Sequence of chain 1.B:
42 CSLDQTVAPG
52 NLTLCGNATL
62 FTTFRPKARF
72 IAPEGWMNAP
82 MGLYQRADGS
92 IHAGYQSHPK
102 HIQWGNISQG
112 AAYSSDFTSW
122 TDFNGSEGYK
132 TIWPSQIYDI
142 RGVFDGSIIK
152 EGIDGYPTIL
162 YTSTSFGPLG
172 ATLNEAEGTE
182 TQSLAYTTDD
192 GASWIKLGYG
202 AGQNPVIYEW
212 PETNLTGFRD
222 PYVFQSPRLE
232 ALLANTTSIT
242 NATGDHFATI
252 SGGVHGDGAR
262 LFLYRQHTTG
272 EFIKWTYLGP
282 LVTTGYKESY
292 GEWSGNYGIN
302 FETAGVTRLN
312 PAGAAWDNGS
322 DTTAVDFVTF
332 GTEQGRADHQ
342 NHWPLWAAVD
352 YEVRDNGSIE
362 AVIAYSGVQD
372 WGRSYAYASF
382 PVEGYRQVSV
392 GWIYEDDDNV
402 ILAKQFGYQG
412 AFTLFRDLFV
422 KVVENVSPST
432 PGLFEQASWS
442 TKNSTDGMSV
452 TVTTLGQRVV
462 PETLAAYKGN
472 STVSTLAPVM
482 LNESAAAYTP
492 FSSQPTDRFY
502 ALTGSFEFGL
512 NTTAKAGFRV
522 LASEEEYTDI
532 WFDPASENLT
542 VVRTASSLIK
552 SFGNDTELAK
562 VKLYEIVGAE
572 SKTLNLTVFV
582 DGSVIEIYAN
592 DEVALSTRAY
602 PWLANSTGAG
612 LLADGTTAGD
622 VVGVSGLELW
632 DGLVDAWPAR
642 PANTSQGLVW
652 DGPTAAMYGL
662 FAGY

Binding-site contacts:
Ligand atom CAJ contacts residue THR645 of chain 1.B at 4.2 Å.
Ligand atom OAA contacts residue PRO642 of chain 1.B at 4.3 Å.
Ligand atom CAG contacts residue GLN647 of chain 1.B at 3.8 Å.
Ligand atom OAB contacts residue ARG641 of chain 1.B at 4.1 Å.
Ligand atom CAH contacts residue GLN647 of chain 1.B at 3.3 Å.
Ligand atom CAD contacts residue PRO642 of chain 1.B at 3.6 Å (hydrophobic).
Ligand atom CAJ contacts residue ASP123 of chain 1.B at 4.2 Å.
Ligand atom CAH contacts residue THR645 of chain 1.B at 3.8 Å.
Ligand atom CAD contacts residue ARG641 of chain 1.B at 4.4 Å.
Ligand atom CAI contacts residue PRO642 of chain 1.B at 4.3 Å (hydrophobic).
Ligand atom CAD contacts residue ALA640 of chain 1.B at 3.9 Å (hydrophobic).
Ligand atom OAB contacts residue ALA640 of chain 1.B at 3.7 Å.
Ligand atom OAA contacts residue GLN647 of chain 1.B at 3.5 Å (h-bond).
Ligand atom CAK contacts residue PRO642 of chain 1.B at 4.0 Å (hydrophobic).
Ligand atom CAE contacts residue THR645 of chain 1.B at 4.4 Å.
Ligand atom CAK contacts residue THR645 of chain 1.B at 3.7 Å.
Ligand atom CAK contacts residue GLN647 of chain 1.B at 4.5 Å.
Ligand atom OAC contacts residue ARG641 of chain 1.B at 3.8 Å.
Ligand atom OAA contacts residue ASN644 of chain 1.B at 3.5 Å (h-bond).
Ligand atom OAA contacts residue THR645 of chain 1.B at 3.8 Å.
Ligand atom CAI contacts residue ALA640 of chain 1.B at 4.1 Å (hydrophobic).
Ligand atom CAI contacts residue ARG641 of chain 1.B at 4.2 Å.
Ligand atom CAF contacts residue THR645 of chain 1.B at 3.5 Å.
Ligand atom OAA contacts residue SER646 of chain 1.B at 4.1 Å.
Ligand atom CAJ contacts residue ARG641 of chain 1.B at 4.0 Å.
Ligand atom CAE contacts residue PRO642 of chain 1.B at 3.4 Å (hydrophobic).
Ligand atom OAC contacts residue PRO74 of chain 1.B at 4.2 Å.
Ligand atom CAG contacts residue THR645 of chain 1.B at 4.4 Å.
Ligand atom OAB contacts residue ASP123 of chain 1.B at 4.2 Å.
Ligand atom OAC contacts residue ASP123 of chain 1.B at 3.0 Å (salt-bridge).
Ligand atom CAG contacts residue PRO642 of chain 1.B at 3.8 Å (hydrophobic).
Ligand atom CAG contacts residue ASN644 of chain 1.B at 4.3 Å.

A protein and the small-molecule ligand that binds it are described below.
Small molecule (SMILES): OCCc1ccc(O)c(O)c1